This protein binds this small molecule.
Small molecule (SMILES): N[C@@H](CCC(=O)O)C(=O)O

Sequence of chain 1.A:
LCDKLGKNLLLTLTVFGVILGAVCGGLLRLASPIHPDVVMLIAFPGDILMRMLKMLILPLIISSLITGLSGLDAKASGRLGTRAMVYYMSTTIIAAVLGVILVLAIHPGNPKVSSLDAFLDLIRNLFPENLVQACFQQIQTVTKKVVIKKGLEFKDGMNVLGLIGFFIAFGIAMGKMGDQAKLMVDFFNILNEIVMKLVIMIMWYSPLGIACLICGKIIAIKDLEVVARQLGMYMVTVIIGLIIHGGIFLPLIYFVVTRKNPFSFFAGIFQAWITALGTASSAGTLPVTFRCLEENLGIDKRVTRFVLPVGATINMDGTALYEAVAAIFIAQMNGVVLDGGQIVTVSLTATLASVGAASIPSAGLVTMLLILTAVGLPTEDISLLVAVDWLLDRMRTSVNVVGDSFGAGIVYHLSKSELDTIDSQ

Binding-site contacts:
Ligand atom OXT contacts residue MET398 of chain 1.A at 3.1 Å.
Ligand atom CG contacts residue ILE442 of chain 1.A at 3.9 Å (hydrophobic).
Ligand atom OE1 contacts residue SER444 of chain 1.A at 3.6 Å.
Ligand atom C contacts residue THR479 of chain 1.A at 3.7 Å.
Ligand atom C contacts residue ASN482 of chain 1.A at 4.0 Å.
Ligand atom O contacts residue ALA362 of chain 1.A at 4.0 Å.
Ligand atom OE1 contacts residue ALA445 of chain 1.A at 3.8 Å.
Ligand atom CB contacts residue MET398 of chain 1.A at 4.0 Å (hydrophobic).
Ligand atom CA contacts residue MET398 of chain 1.A at 3.9 Å (hydrophobic).
Ligand atom CB contacts residue ALA440 of chain 1.A at 3.6 Å (hydrophobic).
Ligand atom CD contacts residue THR401 of chain 1.A at 3.4 Å.
Ligand atom CA contacts residue THR401 of chain 1.A at 3.8 Å.
Ligand atom OXT contacts residue ASN482 of chain 1.A at 3.0 Å (h-bond).
Ligand atom CG contacts residue ALA440 of chain 1.A at 3.8 Å (hydrophobic).
Ligand atom CG contacts residue THR401 of chain 1.A at 3.7 Å.
Ligand atom OXT contacts residue SER364 of chain 1.A at 3.3 Å.
Ligand atom CD contacts residue ARG478 of chain 1.A at 3.1 Å.
Ligand atom C contacts residue SER364 of chain 1.A at 3.9 Å.
Ligand atom O contacts residue SER363 of chain 1.A at 3.6 Å.
Ligand atom OE1 contacts residue ASP475 of chain 1.A at 2.9 Å (salt-bridge).
Ligand atom CG contacts residue GLY446 of chain 1.A at 3.6 Å.
Ligand atom OXT contacts residue THR479 of chain 1.A at 3.5 Å (h-bond).
Ligand atom N contacts residue THR479 of chain 1.A at 3.9 Å.
Ligand atom CA contacts residue ASP475 of chain 1.A at 3.7 Å.
Ligand atom CG contacts residue ALA445 of chain 1.A at 3.9 Å (hydrophobic).
Ligand atom O contacts residue THR479 of chain 1.A at 3.8 Å.
Ligand atom CD contacts residue ALA445 of chain 1.A at 3.9 Å (hydrophobic).
Ligand atom C contacts residue MET398 of chain 1.A at 3.5 Å (hydrophobic).
Ligand atom OE2 contacts residue THR401 of chain 1.A at 2.8 Å (h-bond).
Ligand atom OE2 contacts residue GLY446 of chain 1.A at 3.2 Å (h-bond).
Ligand atom O contacts residue SER364 of chain 1.A at 3.0 Å (h-bond).
Ligand atom OE2 contacts residue ARG478 of chain 1.A at 2.4 Å (salt-bridge).
Ligand atom O contacts residue SER441 of chain 1.A at 3.1 Å (h-bond).
Ligand atom CB contacts residue ILE442 of chain 1.A at 3.2 Å (hydrophobic).
Ligand atom N contacts residue ASP475 of chain 1.A at 2.3 Å (salt-bridge).
Ligand atom OE1 contacts residue ARG478 of chain 1.A at 3.0 Å (salt-bridge).
Ligand atom CD contacts residue ASP475 of chain 1.A at 3.9 Å.
Ligand atom CD contacts residue GLY446 of chain 1.A at 3.3 Å.
Ligand atom OE1 contacts residue GLY446 of chain 1.A at 3.8 Å.
Ligand atom C contacts residue SER441 of chain 1.A at 4.2 Å.